A small-molecule ligand and the protein it binds are described below.
Small molecule (SMILES): Nc1nc2c(ncn2[C@@H]2O[C@H](CO[P](=O)(O)O[P](=O)(O)NP(=O)(O)O)[C@@H](O)[C@H]2O)c(=O)[nH]1

Sequence of chain 1.B:
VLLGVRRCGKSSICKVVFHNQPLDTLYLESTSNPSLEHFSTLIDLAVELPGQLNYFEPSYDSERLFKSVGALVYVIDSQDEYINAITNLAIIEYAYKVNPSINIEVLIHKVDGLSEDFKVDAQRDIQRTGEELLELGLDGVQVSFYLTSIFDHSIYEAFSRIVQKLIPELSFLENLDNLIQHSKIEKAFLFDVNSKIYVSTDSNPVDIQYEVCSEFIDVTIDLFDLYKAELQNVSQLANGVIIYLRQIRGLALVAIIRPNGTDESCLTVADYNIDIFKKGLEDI

Binding-site contacts:
Ligand atom N7 contacts residue HIS114 of chain 1.B at 2.6 Å (h-bond).
Ligand atom O1A contacts residue GLY11 of chain 1.B at 3.4 Å.
Ligand atom O6 contacts residue ILE156 of chain 1.B at 3.1 Å.
Ligand atom O2' contacts residue THR28 of chain 1.B at 3.2 Å (h-bond).
Ligand atom O3' contacts residue ARG9 of chain 1.B at 3.3 Å (salt-bridge).
Ligand atom C6 contacts residue ASP117 of chain 1.B at 3.5 Å.
Ligand atom N2 contacts residue LYS115 of chain 1.B at 3.1 Å.
Ligand atom O6 contacts residue ASP117 of chain 1.B at 3.3 Å (salt-bridge).
Ligand atom C6 contacts residue HIS114 of chain 1.B at 3.3 Å.
Ligand atom C2 contacts residue LYS115 of chain 1.B at 3.2 Å.
Ligand atom O1A contacts residue SER13 of chain 1.B at 3.2 Å (h-bond).
Ligand atom O6 contacts residue LYS115 of chain 1.B at 3.6 Å.
Ligand atom O3A contacts residue ARG9 of chain 1.B at 3.4 Å.
Ligand atom N2 contacts residue ASP117 of chain 1.B at 3.2 Å (salt-bridge).
Ligand atom O4' contacts residue ARG9 of chain 1.B at 3.2 Å (salt-bridge).
Ligand atom C3' contacts residue THR28 of chain 1.B at 3.5 Å.
Ligand atom C5 contacts residue HIS114 of chain 1.B at 3.1 Å.
Ligand atom C2' contacts residue THR28 of chain 1.B at 3.2 Å.
Ligand atom O2B contacts residue SER13 of chain 1.B at 3.0 Å.
Ligand atom N1 contacts residue LYS115 of chain 1.B at 3.3 Å.
Ligand atom O3G contacts residue ARG8 of chain 1.B at 3.4 Å.
Ligand atom O1G contacts residue GLU52 of chain 1.B at 3.5 Å (salt-bridge).
Ligand atom O1A contacts residue SER14 of chain 1.B at 2.9 Å (h-bond).
Ligand atom O5' contacts residue SER14 of chain 1.B at 3.3 Å (h-bond).
Ligand atom O1B contacts residue CYS10 of chain 1.B at 3.5 Å (h-bond).
Ligand atom O2G contacts residue SER33 of chain 1.B at 2.7 Å (h-bond).
Ligand atom PA contacts residue SER14 of chain 1.B at 3.6 Å.
Ligand atom C5' contacts residue ARG9 of chain 1.B at 3.4 Å.
Ligand atom O6 contacts residue SER155 of chain 1.B at 3.1 Å (h-bond).
Ligand atom O1G contacts residue MG1 of chain 1.H at 2.5 Å.
Ligand atom O6 contacts residue HIS114 of chain 1.B at 3.0 Å (h-bond).
Ligand atom N3 contacts residue LYS115 of chain 1.B at 3.6 Å.
Ligand atom C4' contacts residue ARG9 of chain 1.B at 3.5 Å.
Ligand atom O2' contacts residue LEU29 of chain 1.B at 2.9 Å.
Ligand atom C3' contacts residue ARG9 of chain 1.B at 3.6 Å.
Ligand atom N3B contacts residue ARG9 of chain 1.B at 3.1 Å (salt-bridge).
Ligand atom O2B contacts residue MG1 of chain 1.H at 2.4 Å.
Ligand atom O1B contacts residue LYS12 of chain 1.B at 2.9 Å.
Ligand atom C6 contacts residue ILE156 of chain 1.B at 3.5 Å (hydrophobic).
Ligand atom N1 contacts residue ASP117 of chain 1.B at 2.8 Å (salt-bridge).